A protein and the small-molecule ligand that binds it are described below.
Small molecule (SMILES): C[C@@H]1NC(=O)CNC(=O)[C@@H]2CSSC[C@H](N)C(=O)N[C@@H](CSSC[C@@H](C(=O)O)NC(=O)[C@H](CO)NC(=O)[C@H](Cc3ccc(O)cc3)NC(=O)[C@H](C)NC1=O)C(=O)N[C@@H](Cc1cnc[nH]1)C(=O)N1CCC[C@H]1C(=O)N[C@@H](CCC(N)=O)C(=O)N2

Sequence of chain 1.C:
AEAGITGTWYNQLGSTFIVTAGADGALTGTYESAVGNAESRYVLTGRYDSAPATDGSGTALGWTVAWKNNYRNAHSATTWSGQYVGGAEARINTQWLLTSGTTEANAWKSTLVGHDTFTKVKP

Sequence of chain 1.B:
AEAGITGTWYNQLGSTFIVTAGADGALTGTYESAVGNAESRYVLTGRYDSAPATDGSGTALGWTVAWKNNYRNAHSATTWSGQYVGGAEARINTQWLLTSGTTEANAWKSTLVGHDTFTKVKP

Binding-site contacts:
Ligand atom O contacts residue SER35 of chain 1.B at 4.0 Å.
Ligand atom N contacts residue TRP69 of chain 1.B at 4.0 Å.
Ligand atom OE1 contacts residue TRP69 of chain 1.B at 3.7 Å.
Ligand atom N contacts residue SER17 of chain 1.B at 3.9 Å.
Ligand atom CB contacts residue TRP69 of chain 1.B at 3.4 Å (hydrophobic).
Ligand atom CG contacts residue TRP69 of chain 1.B at 3.8 Å (hydrophobic).
Ligand atom CB contacts residue VAL37 of chain 1.B at 3.4 Å (hydrophobic).
Ligand atom CB contacts residue TRP110 of chain 1.C at 3.8 Å (hydrophobic).
Ligand atom CB contacts residue TRP110 of chain 1.C at 4.0 Å (hydrophobic).
Ligand atom CB contacts residue SER35 of chain 1.B at 4.0 Å.
Ligand atom CB contacts residue ASN39 of chain 1.B at 4.0 Å.
Ligand atom CG contacts residue TYR44 of chain 1.B at 3.3 Å (hydrophobic).
Ligand atom C contacts residue ARG74 of chain 1.B at 3.5 Å.
Ligand atom O contacts residue SER17 of chain 1.B at 3.0 Å (h-bond).
Ligand atom O contacts residue TYR33 of chain 1.B at 3.9 Å.
Ligand atom CD contacts residue TRP69 of chain 1.B at 4.2 Å (hydrophobic).
Ligand atom CB contacts residue TRP69 of chain 1.B at 3.7 Å (hydrophobic).
Ligand atom NE2 contacts residue TRP98 of chain 1.B at 3.4 Å.
Ligand atom OE1 contacts residue LEU100 of chain 1.B at 3.7 Å.
Ligand atom CE1 contacts residue TRP69 of chain 1.B at 3.4 Å (hydrophobic).
Ligand atom NE2 contacts residue SER78 of chain 1.B at 3.2 Å (h-bond).
Ligand atom CA contacts residue SER17 of chain 1.B at 4.2 Å.
Ligand atom C contacts residue SER17 of chain 1.B at 4.2 Å.
Ligand atom NE2 contacts residue LEU100 of chain 1.B at 3.9 Å.
Ligand atom C contacts residue TRP69 of chain 1.B at 3.9 Å (hydrophobic).
Ligand atom O contacts residue TRP69 of chain 1.B at 4.0 Å.
Ligand atom SG contacts residue TRP110 of chain 1.C at 3.5 Å.
Ligand atom CD contacts residue TRP110 of chain 1.C at 4.2 Å (hydrophobic).
Ligand atom CD2 contacts residue SER78 of chain 1.B at 4.0 Å.
Ligand atom CD contacts residue ALA76 of chain 1.B at 4.2 Å (hydrophobic).
Ligand atom O contacts residue ARG74 of chain 1.B at 3.9 Å.
Ligand atom CA contacts residue SER35 of chain 1.B at 3.9 Å.
Ligand atom CA contacts residue TRP69 of chain 1.B at 3.7 Å (hydrophobic).
Ligand atom O contacts residue ARG74 of chain 1.B at 2.7 Å (salt-bridge).
Ligand atom NE2 contacts residue TRP110 of chain 1.C at 3.9 Å.
Ligand atom OE1 contacts residue THR80 of chain 1.B at 2.5 Å (h-bond).
Ligand atom CB contacts residue TYR44 of chain 1.B at 3.5 Å (hydrophobic).
Ligand atom CD contacts residue THR80 of chain 1.B at 3.7 Å.
Ligand atom CE1 contacts residue SER78 of chain 1.B at 4.1 Å.
Ligand atom NE2 contacts residue TRP69 of chain 1.B at 3.6 Å.